Sequence of chain 5.F:
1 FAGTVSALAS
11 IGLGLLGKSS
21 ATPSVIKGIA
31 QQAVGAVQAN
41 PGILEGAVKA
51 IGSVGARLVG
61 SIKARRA

The protein below binds the small molecule below.
Small molecule (SMILES): O=c1ccn([C@@H]2O[C@H](CO[P](=O)(O)O[C@H]3[C@@H](O)[C@H](n4ccc(=O)[nH]c4=O)O[C@@H]3CO[P](=O)(O)O[C@H]3[C@@H](O)[C@H](n4ccc(=O)[nH]c4=O)O[C@@H]3CO[P](=O)(O)O[C@H]3[C@@H](O)[C@H](n4ccc(=O)[nH]c4=O)O[C@@H]3CO)[C@@H](O)[C@H]2O)c(=O)[nH]1

Binding-site contacts:
Ligand atom C5 contacts residue ARG57 of chain 5.F at 3.6 Å.
Ligand atom C2' contacts residue LYS49 of chain 5.F at 4.0 Å.
Ligand atom O4' contacts residue ARG57 of chain 5.F at 3.0 Å (salt-bridge).
Ligand atom C6 contacts residue ARG57 of chain 5.F at 2.9 Å.
Ligand atom C1' contacts residue ARG57 of chain 5.F at 2.9 Å.
Ligand atom O2 contacts residue ARG57 of chain 5.F at 3.0 Å.
Ligand atom C2 contacts residue ARG65 of chain 5.F at 4.4 Å.
Ligand atom O2 contacts residue ARG65 of chain 5.F at 4.0 Å.
Ligand atom C4 contacts residue ARG65 of chain 5.F at 3.7 Å.
Ligand atom C2' contacts residue ARG57 of chain 5.F at 4.4 Å.
Ligand atom N1 contacts residue LYS49 of chain 5.F at 4.3 Å.
Ligand atom C2 contacts residue LYS49 of chain 5.F at 3.9 Å.
Ligand atom O2' contacts residue LYS49 of chain 5.F at 3.4 Å.
Ligand atom C1' contacts residue LYS49 of chain 5.F at 3.8 Å.
Ligand atom C2 contacts residue ARG57 of chain 5.F at 3.4 Å.
Ligand atom O4 contacts residue ARG57 of chain 5.F at 3.2 Å (salt-bridge).
Ligand atom N3 contacts residue ARG65 of chain 5.F at 3.3 Å (salt-bridge).
Ligand atom N1 contacts residue ARG57 of chain 5.F at 2.7 Å (salt-bridge).
Ligand atom O2 contacts residue LYS49 of chain 5.F at 3.0 Å (salt-bridge).
Ligand atom N3 contacts residue ARG57 of chain 5.F at 3.1 Å.
Ligand atom C4 contacts residue ARG57 of chain 5.F at 3.6 Å.
Ligand atom O4 contacts residue ARG65 of chain 5.F at 3.3 Å (salt-bridge).